A protein and the small-molecule ligand that binds it are described below.
Small molecule (SMILES): CC(=O)N[C@@H]1[C@@H](O)[C@H](O)[C@@H](CO)O[C@H]1O

Sequence of chain 1.C:
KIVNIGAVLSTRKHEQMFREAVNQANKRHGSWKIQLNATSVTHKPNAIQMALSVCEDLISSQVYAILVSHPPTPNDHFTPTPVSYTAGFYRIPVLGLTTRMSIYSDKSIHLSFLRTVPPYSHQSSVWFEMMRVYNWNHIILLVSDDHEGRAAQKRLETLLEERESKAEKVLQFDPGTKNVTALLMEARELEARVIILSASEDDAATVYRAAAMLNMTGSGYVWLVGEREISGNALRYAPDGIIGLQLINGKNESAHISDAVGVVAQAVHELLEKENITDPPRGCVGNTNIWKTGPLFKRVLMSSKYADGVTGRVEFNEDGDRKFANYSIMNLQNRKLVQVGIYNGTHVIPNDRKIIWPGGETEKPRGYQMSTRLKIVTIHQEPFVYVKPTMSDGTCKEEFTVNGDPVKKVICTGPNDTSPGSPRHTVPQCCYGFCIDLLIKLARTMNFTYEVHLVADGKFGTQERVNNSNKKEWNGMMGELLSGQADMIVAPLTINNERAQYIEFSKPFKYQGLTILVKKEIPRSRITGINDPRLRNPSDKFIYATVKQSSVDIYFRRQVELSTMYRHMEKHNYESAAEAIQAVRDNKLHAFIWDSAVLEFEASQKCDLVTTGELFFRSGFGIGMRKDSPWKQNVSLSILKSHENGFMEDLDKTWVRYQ

Binding-site contacts:
Ligand atom C8 contacts residue ASN491 of chain 1.C at 4.4 Å.
Ligand atom C3 contacts residue ASN491 of chain 1.C at 3.8 Å.
Ligand atom C2 contacts residue ASN491 of chain 1.C at 2.5 Å.
Ligand atom O5 contacts residue ASN491 of chain 1.C at 2.4 Å (h-bond).
Ligand atom C5 contacts residue ASN491 of chain 1.C at 3.7 Å.
Ligand atom C7 contacts residue ASN491 of chain 1.C at 3.2 Å.
Ligand atom C4 contacts residue ASN491 of chain 1.C at 4.2 Å.
Ligand atom C1 contacts residue ASN491 of chain 1.C at 1.4 Å.
Ligand atom N2 contacts residue ASN491 of chain 1.C at 2.9 Å (h-bond).
Ligand atom O7 contacts residue ASN491 of chain 1.C at 3.0 Å (h-bond).